Binding-site contacts:
Ligand atom C20 contacts residue ILE254 of chain 1.A at 3.5 Å (hydrophobic).
Ligand atom C23 contacts residue ILE302 of chain 1.A at 3.7 Å (hydrophobic).
Ligand atom O01 contacts residue ILE302 of chain 1.A at 3.4 Å.
Ligand atom F11 contacts residue VAL694 of chain 1.A at 3.1 Å.
Ligand atom C17 contacts residue VAL643 of chain 1.A at 3.5 Å (hydrophobic).
Ligand atom C02 contacts residue ILE302 of chain 1.A at 3.7 Å (hydrophobic).
Ligand atom N27 contacts residue ASP261 of chain 1.A at 3.1 Å (salt-bridge).
Ligand atom C32 contacts residue ASP261 of chain 1.A at 3.8 Å.
Ligand atom C17 contacts residue LEU713 of chain 1.A at 3.5 Å (hydrophobic).
Ligand atom C03 contacts residue ILE258 of chain 1.A at 3.5 Å (hydrophobic).
Ligand atom C02 contacts residue ILE258 of chain 1.A at 3.5 Å (hydrophobic).
Ligand atom N04 contacts residue ILE258 of chain 1.A at 3.7 Å.
Ligand atom C10 contacts residue LEU691 of chain 1.A at 3.7 Å (hydrophobic).
Ligand atom C07 contacts residue LEU691 of chain 1.A at 3.5 Å (hydrophobic).
Ligand atom C36 contacts residue SER298 of chain 1.A at 3.6 Å.
Ligand atom C29 contacts residue SER298 of chain 1.A at 3.6 Å.
Ligand atom N04 contacts residue LEU691 of chain 1.A at 3.3 Å.
Ligand atom C25 contacts residue ASP650 of chain 1.A at 3.3 Å.
Ligand atom C21 contacts residue ILE254 of chain 1.A at 3.5 Å (hydrophobic).
Ligand atom C09 contacts residue LEU691 of chain 1.A at 3.6 Å (hydrophobic).
Ligand atom C26 contacts residue ASP261 of chain 1.A at 3.3 Å.
Ligand atom C26 contacts residue TYR651 of chain 1.A at 3.5 Å (hydrophobic).
Ligand atom F11 contacts residue LEU691 of chain 1.A at 3.1 Å.
Ligand atom C30 contacts residue TYR262 of chain 1.A at 3.5 Å (hydrophobic).
Ligand atom C17 contacts residue LEU253 of chain 1.A at 3.5 Å (hydrophobic).
Ligand atom F08 contacts residue LEU691 of chain 1.A at 3.4 Å.
Ligand atom C18 contacts residue LEU253 of chain 1.A at 3.5 Å (hydrophobic).
Ligand atom C35 contacts residue PHE654 of chain 1.A at 3.4 Å (hydrophobic).
Ligand atom F11 contacts residue ALA695 of chain 1.A at 3.2 Å.
Ligand atom C16 contacts residue LEU713 of chain 1.A at 3.5 Å (hydrophobic).
Ligand atom N24 contacts residue ILE258 of chain 1.A at 3.3 Å.
Ligand atom C33 contacts residue PHE265 of chain 1.A at 3.7 Å (hydrophobic).
Ligand atom C37 contacts residue PHE654 of chain 1.A at 3.5 Å (hydrophobic).
Ligand atom O01 contacts residue LEU647 of chain 1.A at 3.3 Å.
Ligand atom C34 contacts residue PHE265 of chain 1.A at 3.5 Å (hydrophobic).
Ligand atom C16 contacts residue VAL643 of chain 1.A at 3.5 Å (hydrophobic).
Ligand atom C12 contacts residue LEU253 of chain 1.A at 3.2 Å (hydrophobic).
Ligand atom C13 contacts residue LEU253 of chain 1.A at 3.7 Å (hydrophobic).
Ligand atom O01 contacts residue ASP650 of chain 1.A at 3.4 Å (salt-bridge).
Ligand atom C29 contacts residue TYR262 of chain 1.A at 3.5 Å (hydrophobic).

The small molecule below binds the protein below.
Small molecule (SMILES): Cc1c(C(=O)NCCNC2C3CC4CC(C3)CC2C4)nn(-c2ccc(F)cc2F)c1-c1ccc(Cl)cc1

Sequence of chain 1.A:
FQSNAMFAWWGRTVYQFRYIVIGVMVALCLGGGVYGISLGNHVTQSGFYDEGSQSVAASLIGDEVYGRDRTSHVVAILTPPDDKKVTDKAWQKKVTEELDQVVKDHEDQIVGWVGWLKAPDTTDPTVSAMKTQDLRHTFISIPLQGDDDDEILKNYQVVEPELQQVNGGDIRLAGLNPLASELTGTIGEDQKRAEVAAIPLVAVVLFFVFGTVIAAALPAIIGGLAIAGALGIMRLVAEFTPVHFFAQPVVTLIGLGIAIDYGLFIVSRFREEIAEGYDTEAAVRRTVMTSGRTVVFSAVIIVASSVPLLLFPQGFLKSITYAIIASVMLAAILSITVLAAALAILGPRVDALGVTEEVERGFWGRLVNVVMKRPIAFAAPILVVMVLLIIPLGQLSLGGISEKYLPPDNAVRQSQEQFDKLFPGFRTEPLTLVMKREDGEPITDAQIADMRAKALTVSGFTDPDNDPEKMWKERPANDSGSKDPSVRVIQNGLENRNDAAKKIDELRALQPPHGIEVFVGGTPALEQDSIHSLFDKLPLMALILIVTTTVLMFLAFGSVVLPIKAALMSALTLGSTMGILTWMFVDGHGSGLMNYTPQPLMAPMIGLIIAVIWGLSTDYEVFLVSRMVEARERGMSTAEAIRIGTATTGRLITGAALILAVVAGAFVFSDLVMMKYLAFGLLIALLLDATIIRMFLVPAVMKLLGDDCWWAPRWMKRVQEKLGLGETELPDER